Binding-site contacts:
Ligand atom C1 contacts residue MET267 of chain 1.B at 3.6 Å (hydrophobic).
Ligand atom N18 contacts residue GLN280 of chain 1.B at 3.1 Å (h-bond).
Ligand atom C20 contacts residue PHE250 of chain 1.B at 3.6 Å (hydrophobic).
Ligand atom C12 contacts residue VAL276 of chain 1.B at 3.7 Å (hydrophobic).
Ligand atom C9 contacts residue TYR247 of chain 1.B at 3.5 Å (hydrophobic).
Ligand atom C14 contacts residue LYS272 of chain 1.B at 3.6 Å.
Ligand atom C1 contacts residue TYR247 of chain 1.B at 3.6 Å (hydrophobic).
Ligand atom C19 contacts residue PHE283 of chain 1.B at 3.6 Å (hydrophobic).
Ligand atom C3 contacts residue GLY279 of chain 1.B at 3.6 Å.
Ligand atom O23 contacts residue PHE283 of chain 1.B at 3.6 Å.
Ligand atom S13 contacts residue GLN280 of chain 1.B at 3.8 Å.
Ligand atom C15 contacts residue GLN280 of chain 1.B at 3.5 Å.
Ligand atom N6 contacts residue TYR247 of chain 1.B at 3.7 Å.
Ligand atom C12 contacts residue LYS272 of chain 1.B at 3.8 Å.
Ligand atom C11 contacts residue MET267 of chain 1.B at 3.8 Å (hydrophobic).
Ligand atom C12 contacts residue GLU275 of chain 1.B at 3.7 Å.
Ligand atom N4 contacts residue MET267 of chain 1.B at 3.6 Å.
Ligand atom O23 contacts residue LEU229 of chain 1.B at 3.6 Å.
Ligand atom N7 contacts residue GLY279 of chain 1.B at 3.5 Å (h-bond).
Ligand atom C2 contacts residue MET267 of chain 1.B at 3.6 Å (hydrophobic).
Ligand atom C1 contacts residue GLY279 of chain 1.B at 3.6 Å.
Ligand atom C15 contacts residue TYR247 of chain 1.B at 3.7 Å (hydrophobic).
Ligand atom C14 contacts residue PRO266 of chain 1.B at 3.6 Å (hydrophobic).
Ligand atom C11 contacts residue PRO266 of chain 1.B at 3.4 Å (hydrophobic).
Ligand atom C9 contacts residue GLY279 of chain 1.B at 3.7 Å.
Ligand atom C22 contacts residue ILE246 of chain 1.B at 3.7 Å (hydrophobic).
Ligand atom C20 contacts residue PHE283 of chain 1.B at 3.9 Å (hydrophobic).
Ligand atom C9 contacts residue MET267 of chain 1.B at 3.6 Å (hydrophobic).
Ligand atom C22 contacts residue PHE283 of chain 1.B at 3.8 Å (hydrophobic).
Ligand atom C16 contacts residue GLN280 of chain 1.B at 3.8 Å.
Ligand atom N4 contacts residue TYR247 of chain 1.B at 2.6 Å (h-bond).
Ligand atom C5 contacts residue MET267 of chain 1.B at 3.8 Å (hydrophobic).
Ligand atom C24 contacts residue ILE246 of chain 1.B at 3.8 Å (hydrophobic).
Ligand atom C14 contacts residue GLU275 of chain 1.B at 3.5 Å.
Ligand atom C21 contacts residue ILE246 of chain 1.B at 3.6 Å (hydrophobic).
Ligand atom S13 contacts residue PHE283 of chain 1.B at 3.5 Å.
Ligand atom N7 contacts residue MET267 of chain 1.B at 3.6 Å.
Ligand atom N6 contacts residue VAL276 of chain 1.B at 3.7 Å.
Ligand atom N6 contacts residue MET267 of chain 1.B at 3.8 Å.
Ligand atom C2 contacts residue GLY279 of chain 1.B at 3.8 Å.

A small-molecule ligand and the protein it binds are described below.
Small molecule (SMILES): COc1c(C)cnc(CSc2nc3ccc4cccnc4c3[nH]2)c1C

Sequence of chain 1.B:
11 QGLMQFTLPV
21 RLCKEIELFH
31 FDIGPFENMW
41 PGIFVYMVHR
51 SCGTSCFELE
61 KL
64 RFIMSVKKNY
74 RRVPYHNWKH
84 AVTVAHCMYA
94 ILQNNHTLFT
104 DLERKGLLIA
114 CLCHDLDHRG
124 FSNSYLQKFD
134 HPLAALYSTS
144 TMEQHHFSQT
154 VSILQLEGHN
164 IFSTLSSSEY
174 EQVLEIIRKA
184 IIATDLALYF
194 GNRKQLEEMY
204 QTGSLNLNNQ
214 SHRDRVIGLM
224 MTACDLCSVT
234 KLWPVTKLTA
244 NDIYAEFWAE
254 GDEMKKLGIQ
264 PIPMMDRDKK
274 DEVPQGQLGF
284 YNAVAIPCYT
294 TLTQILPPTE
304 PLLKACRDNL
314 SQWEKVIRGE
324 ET